Sequence of chain 1.A:
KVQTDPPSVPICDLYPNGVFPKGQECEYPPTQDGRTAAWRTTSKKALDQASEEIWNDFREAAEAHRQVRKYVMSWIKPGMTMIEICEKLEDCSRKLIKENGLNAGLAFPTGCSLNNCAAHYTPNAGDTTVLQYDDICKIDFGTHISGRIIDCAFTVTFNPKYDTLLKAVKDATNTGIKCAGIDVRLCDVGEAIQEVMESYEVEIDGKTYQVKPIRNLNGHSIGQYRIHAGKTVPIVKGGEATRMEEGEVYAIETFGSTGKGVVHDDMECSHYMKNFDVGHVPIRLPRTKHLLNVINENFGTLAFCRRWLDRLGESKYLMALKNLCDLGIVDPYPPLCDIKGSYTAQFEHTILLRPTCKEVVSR

This protein binds this small molecule.
Small molecule (SMILES): c1cc(OC[C@H]2CCCN2c2ccnc3ncnn23)c2ccncc2c1

Binding-site contacts:
Ligand atom C22 contacts residue ASP156 of chain 1.A at 3.6 Å.
Ligand atom C25 contacts residue ASP156 of chain 1.A at 3.9 Å.
Ligand atom C25 contacts residue ILE232 of chain 1.A at 3.6 Å (hydrophobic).
Ligand atom C22 contacts residue MN1 of chain 1.D at 3.3 Å.
Ligand atom C21 contacts residue PHE113 of chain 1.A at 3.9 Å (hydrophobic).
Ligand atom N26 contacts residue ASP156 of chain 1.A at 3.0 Å (salt-bridge).
Ligand atom C22 contacts residue MN1 of chain 1.C at 3.2 Å.
Ligand atom C17 contacts residue HIS125 of chain 1.A at 3.4 Å.
Ligand atom C25 contacts residue MN1 of chain 1.C at 3.1 Å.
Ligand atom C14 contacts residue TYR338 of chain 1.A at 3.6 Å (hydrophobic).
Ligand atom C11 contacts residue HIS233 of chain 1.A at 3.7 Å.
Ligand atom C18 contacts residue HIS125 of chain 1.A at 3.4 Å.
Ligand atom N26 contacts residue MN1 of chain 1.D at 3.6 Å.
Ligand atom O4 contacts residue TYR338 of chain 1.A at 3.8 Å.
Ligand atom C14 contacts residue ALA308 of chain 1.A at 3.8 Å (hydrophobic).
Ligand atom C13 contacts residue ALA308 of chain 1.A at 3.9 Å (hydrophobic).
Ligand atom N16 contacts residue HIS125 of chain 1.A at 3.3 Å (h-bond).
Ligand atom C6 contacts residue TYR338 of chain 1.A at 3.6 Å (hydrophobic).
Ligand atom N19 contacts residue MN1 of chain 1.D at 2.5 Å.
Ligand atom C11 contacts residue TYR338 of chain 1.A at 3.6 Å (hydrophobic).
Ligand atom C10 contacts residue HIS233 of chain 1.A at 3.7 Å.
Ligand atom C13 contacts residue MET278 of chain 1.A at 3.8 Å (hydrophobic).
Ligand atom C17 contacts residue TYR338 of chain 1.A at 3.7 Å (hydrophobic).
Ligand atom N23 contacts residue ILE232 of chain 1.A at 3.9 Å.
Ligand atom C2 contacts residue TYR338 of chain 1.A at 3.7 Å (hydrophobic).
Ligand atom C15 contacts residue HIS125 of chain 1.A at 3.5 Å.
Ligand atom C20 contacts residue PHE113 of chain 1.A at 3.4 Å (hydrophobic).
Ligand atom C20 contacts residue MN1 of chain 1.D at 3.4 Å.
Ligand atom C1 contacts residue TYR338 of chain 1.A at 3.4 Å (hydrophobic).
Ligand atom N26 contacts residue HIS225 of chain 1.A at 3.1 Å (h-bond).
Ligand atom N26 contacts residue MN1 of chain 1.C at 2.2 Å.
Ligand atom C20 contacts residue ASP145 of chain 1.A at 3.5 Å.
Ligand atom C10 contacts residue TYR338 of chain 1.A at 3.9 Å (hydrophobic).
Ligand atom C21 contacts residue HIS125 of chain 1.A at 3.9 Å.
Ligand atom N19 contacts residue ASP156 of chain 1.A at 3.4 Å (salt-bridge).
Ligand atom C15 contacts residue HIS276 of chain 1.A at 3.5 Å.
Ligand atom N24 contacts residue ILE232 of chain 1.A at 3.6 Å.
Ligand atom C25 contacts residue HIS225 of chain 1.A at 3.0 Å.
Ligand atom N19 contacts residue MN1 of chain 1.C at 3.7 Å.
Ligand atom N19 contacts residue ASP145 of chain 1.A at 3.3 Å (salt-bridge).